Binding-site contacts:
Ligand atom N3 contacts residue TYR202 of chain 1.B at 3.6 Å.
Ligand atom C6 contacts residue ASN245 of chain 1.B at 3.2 Å.
Ligand atom O8 contacts residue GLU203 of chain 1.B at 2.7 Å (salt-bridge).
Ligand atom C2 contacts residue TYR202 of chain 1.B at 4.0 Å (hydrophobic).
Ligand atom O9 contacts residue GLU203 of chain 1.B at 3.5 Å (salt-bridge).
Ligand atom BR contacts residue ALA118 of chain 1.B at 3.7 Å.
Ligand atom C4 contacts residue TYR202 of chain 1.B at 3.7 Å (hydrophobic).
Ligand atom C4 contacts residue GLU203 of chain 1.B at 3.4 Å.
Ligand atom O8 contacts residue VAL219 of chain 1.B at 3.8 Å.
Ligand atom C5 contacts residue VAL219 of chain 1.B at 3.9 Å (hydrophobic).
Ligand atom O8 contacts residue GLY220 of chain 1.B at 3.7 Å.
Ligand atom O8 contacts residue MET221 of chain 1.B at 4.0 Å.
Ligand atom N7 contacts residue ALA118 of chain 1.B at 4.2 Å.
Ligand atom O9 contacts residue SER247 of chain 1.B at 4.0 Å.
Ligand atom N3 contacts residue GLU203 of chain 1.B at 2.5 Å (salt-bridge).
Ligand atom C6 contacts residue ALA119 of chain 1.B at 3.7 Å (hydrophobic).
Ligand atom N7 contacts residue THR244 of chain 1.B at 3.0 Å (h-bond).
Ligand atom N7 contacts residue ASN245 of chain 1.B at 3.2 Å (h-bond).
Ligand atom O8 contacts residue TYR202 of chain 1.B at 4.2 Å.
Ligand atom C4 contacts residue GLY120 of chain 1.B at 4.2 Å.
Ligand atom BR contacts residue GLY220 of chain 1.B at 3.9 Å.
Ligand atom C6 contacts residue TYR202 of chain 1.B at 3.9 Å (hydrophobic).
Ligand atom C6 contacts residue GLY120 of chain 1.B at 3.5 Å.
Ligand atom N1 contacts residue TYR202 of chain 1.B at 4.2 Å.
Ligand atom N3 contacts residue GLY120 of chain 1.B at 4.0 Å.
Ligand atom N1 contacts residue GLY120 of chain 1.B at 3.4 Å (h-bond).
Ligand atom O9 contacts residue ASN245 of chain 1.B at 2.6 Å (h-bond).
Ligand atom C5 contacts residue GLY120 of chain 1.B at 3.9 Å.
Ligand atom C2 contacts residue ASN245 of chain 1.B at 3.3 Å.
Ligand atom N7 contacts residue ALA119 of chain 1.B at 3.8 Å.
Ligand atom O9 contacts residue GLY120 of chain 1.B at 3.6 Å.
Ligand atom C5 contacts residue TYR202 of chain 1.B at 3.7 Å (hydrophobic).
Ligand atom N1 contacts residue ASN245 of chain 1.B at 2.3 Å (h-bond).
Ligand atom C2 contacts residue GLU203 of chain 1.B at 3.5 Å.
Ligand atom BR contacts residue MET221 of chain 1.B at 3.5 Å.
Ligand atom C2 contacts residue GLY120 of chain 1.B at 3.4 Å.
Ligand atom N3 contacts residue VAL219 of chain 1.B at 3.9 Å.
Ligand atom N1 contacts residue ALA119 of chain 1.B at 3.9 Å.
Ligand atom N7 contacts residue GLY120 of chain 1.B at 4.1 Å.
Ligand atom C4 contacts residue VAL219 of chain 1.B at 3.6 Å (hydrophobic).

The small molecule below binds the protein below.
Small molecule (SMILES): Nc1[nH]c(=O)[nH]c(=O)c1Br

Sequence of chain 1.B:
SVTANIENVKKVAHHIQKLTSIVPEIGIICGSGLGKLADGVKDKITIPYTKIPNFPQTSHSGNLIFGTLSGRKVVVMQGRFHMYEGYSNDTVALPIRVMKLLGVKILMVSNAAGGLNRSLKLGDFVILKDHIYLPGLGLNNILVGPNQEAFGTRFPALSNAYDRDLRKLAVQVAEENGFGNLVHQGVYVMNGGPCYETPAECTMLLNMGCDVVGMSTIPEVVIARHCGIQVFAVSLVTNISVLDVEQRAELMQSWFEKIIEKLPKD